Binding-site contacts:
Ligand atom P contacts residue LYS21 of chain 4.C at 3.4 Å.
Ligand atom C1' contacts residue ASN414 of chain 5.A at 4.1 Å.
Ligand atom OP1 contacts residue ARG412 of chain 5.A at 3.8 Å.
Ligand atom C3' contacts residue ASN414 of chain 5.A at 4.5 Å.
Ligand atom C4' contacts residue ARG412 of chain 5.A at 4.4 Å.
Ligand atom OP1 contacts residue LYS21 of chain 4.C at 3.9 Å.
Ligand atom C2' contacts residue VAL47 of chain 5.A at 4.3 Å (hydrophobic).
Ligand atom C5' contacts residue ASN414 of chain 5.A at 3.3 Å.
Ligand atom OP1 contacts residue ARG18 of chain 4.C at 4.0 Å.
Ligand atom C4' contacts residue ASN414 of chain 5.A at 3.0 Å.
Ligand atom C5' contacts residue ARG412 of chain 5.A at 3.0 Å.
Ligand atom O3' contacts residue ARG412 of chain 5.A at 4.3 Å.
Ligand atom C4' contacts residue VAL47 of chain 5.A at 4.1 Å (hydrophobic).
Ligand atom O4' contacts residue ASN414 of chain 5.A at 2.9 Å (h-bond).
Ligand atom P contacts residue ARG412 of chain 5.A at 2.7 Å.
Ligand atom C3' contacts residue VAL47 of chain 5.A at 4.0 Å (hydrophobic).
Ligand atom O5' contacts residue ARG412 of chain 5.A at 3.1 Å (salt-bridge).
Ligand atom OP2 contacts residue ARG412 of chain 5.A at 1.4 Å (salt-bridge).
Ligand atom OP2 contacts residue LYS21 of chain 4.C at 2.7 Å (salt-bridge).
Ligand atom OP2 contacts residue ARG18 of chain 4.C at 3.7 Å.
Ligand atom O3' contacts residue VAL47 of chain 5.A at 3.1 Å.

Sequence of chain 5.A:
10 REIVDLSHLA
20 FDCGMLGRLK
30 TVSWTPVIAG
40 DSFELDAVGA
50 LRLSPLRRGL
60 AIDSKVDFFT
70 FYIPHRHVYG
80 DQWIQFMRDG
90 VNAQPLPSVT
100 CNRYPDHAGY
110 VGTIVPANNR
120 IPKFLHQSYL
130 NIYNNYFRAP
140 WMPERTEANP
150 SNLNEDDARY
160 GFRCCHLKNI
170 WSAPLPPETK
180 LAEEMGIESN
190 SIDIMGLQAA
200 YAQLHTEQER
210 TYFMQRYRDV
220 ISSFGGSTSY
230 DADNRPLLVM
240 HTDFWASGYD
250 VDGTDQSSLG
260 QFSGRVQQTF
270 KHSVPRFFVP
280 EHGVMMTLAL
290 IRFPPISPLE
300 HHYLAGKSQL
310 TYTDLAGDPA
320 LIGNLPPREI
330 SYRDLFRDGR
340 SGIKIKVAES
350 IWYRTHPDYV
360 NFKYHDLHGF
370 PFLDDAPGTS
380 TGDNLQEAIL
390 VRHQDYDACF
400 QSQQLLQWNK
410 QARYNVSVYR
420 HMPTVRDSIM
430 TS

The small molecule below binds the protein below.
Small molecule (SMILES): Nc1ccn([C@H]2C[C@H](O)[C@@H](COP(=O)(O)O)O2)c(=O)n1

Sequence of chain 4.C:
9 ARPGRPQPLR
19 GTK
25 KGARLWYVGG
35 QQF